Sequence of chain 1.C:
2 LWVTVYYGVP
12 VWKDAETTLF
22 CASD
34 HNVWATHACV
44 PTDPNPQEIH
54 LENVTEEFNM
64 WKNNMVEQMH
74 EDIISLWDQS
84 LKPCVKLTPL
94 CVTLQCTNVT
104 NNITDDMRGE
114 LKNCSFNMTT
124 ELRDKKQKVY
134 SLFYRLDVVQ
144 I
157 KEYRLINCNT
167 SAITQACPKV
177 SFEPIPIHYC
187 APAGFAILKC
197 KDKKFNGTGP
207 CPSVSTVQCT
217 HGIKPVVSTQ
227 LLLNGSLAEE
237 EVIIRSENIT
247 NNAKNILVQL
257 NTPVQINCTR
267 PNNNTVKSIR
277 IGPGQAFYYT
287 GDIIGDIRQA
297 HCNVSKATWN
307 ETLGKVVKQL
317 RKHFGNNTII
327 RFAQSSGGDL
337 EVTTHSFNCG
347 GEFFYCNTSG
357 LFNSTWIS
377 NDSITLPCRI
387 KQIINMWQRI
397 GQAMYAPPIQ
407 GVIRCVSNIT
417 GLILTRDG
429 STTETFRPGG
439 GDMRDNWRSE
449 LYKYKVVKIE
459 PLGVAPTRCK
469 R

A small-molecule ligand and the protein it binds are described below.
Small molecule (SMILES): CC(=O)N[C@H]1[C@H](O[C@H]2[C@H](O)[C@@H](NC(C)=O)CO[C@@H]2CO)O[C@H](CO)[C@@H](O)[C@@H]1O

Sequence of chain 1.E:
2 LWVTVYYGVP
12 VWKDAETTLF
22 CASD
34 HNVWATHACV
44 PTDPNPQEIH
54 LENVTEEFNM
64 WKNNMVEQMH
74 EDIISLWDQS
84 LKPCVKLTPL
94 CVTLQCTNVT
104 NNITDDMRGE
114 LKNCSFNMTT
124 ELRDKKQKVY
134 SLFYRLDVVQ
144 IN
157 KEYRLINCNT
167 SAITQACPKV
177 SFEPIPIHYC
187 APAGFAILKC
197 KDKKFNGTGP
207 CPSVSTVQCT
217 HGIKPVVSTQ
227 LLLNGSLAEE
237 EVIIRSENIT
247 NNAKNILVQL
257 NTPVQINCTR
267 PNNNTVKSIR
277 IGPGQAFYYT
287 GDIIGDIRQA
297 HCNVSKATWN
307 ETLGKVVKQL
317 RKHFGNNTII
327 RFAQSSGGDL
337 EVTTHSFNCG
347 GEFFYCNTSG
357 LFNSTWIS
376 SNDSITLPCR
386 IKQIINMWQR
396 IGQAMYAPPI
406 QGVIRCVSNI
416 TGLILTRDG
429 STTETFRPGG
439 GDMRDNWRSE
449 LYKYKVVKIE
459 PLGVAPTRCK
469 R

Binding-site contacts:
Ligand atom C7 contacts residue THR166 of chain 1.E at 3.9 Å.
Ligand atom C5 contacts residue ASN165 of chain 1.E at 3.8 Å.
Ligand atom C1 contacts residue ARG160 of chain 1.E at 3.4 Å.
Ligand atom C8 contacts residue THR166 of chain 1.E at 3.6 Å.
Ligand atom C3 contacts residue ASN165 of chain 1.E at 3.9 Å.
Ligand atom O5 contacts residue ARG160 of chain 1.E at 3.0 Å (salt-bridge).
Ligand atom C1 contacts residue ASN165 of chain 1.E at 1.5 Å.
Ligand atom C8 contacts residue VAL142 of chain 1.E at 4.0 Å (hydrophobic).
Ligand atom C8 contacts residue ILE162 of chain 1.E at 4.1 Å (hydrophobic).
Ligand atom C7 contacts residue ASN165 of chain 1.E at 3.2 Å.
Ligand atom C4 contacts residue ASN165 of chain 1.E at 4.4 Å.
Ligand atom N2 contacts residue ASN165 of chain 1.E at 3.0 Å (h-bond).
Ligand atom O7 contacts residue ASN165 of chain 1.E at 3.0 Å (h-bond).
Ligand atom C6 contacts residue ARG160 of chain 1.E at 3.9 Å.
Ligand atom C7 contacts residue ARG276 of chain 1.C at 4.3 Å.
Ligand atom C1 contacts residue THR166 of chain 1.E at 4.5 Å.
Ligand atom C5 contacts residue ARG160 of chain 1.E at 3.7 Å.
Ligand atom C2 contacts residue ASN165 of chain 1.E at 2.5 Å.
Ligand atom C8 contacts residue ASN165 of chain 1.E at 3.0 Å.
Ligand atom N2 contacts residue THR166 of chain 1.E at 3.6 Å (h-bond).
Ligand atom O5 contacts residue ASN165 of chain 1.E at 2.5 Å (h-bond).
Ligand atom O7 contacts residue ARG276 of chain 1.C at 4.1 Å.
Ligand atom C8 contacts residue ARG276 of chain 1.C at 3.6 Å.